A protein and the small-molecule ligand that binds it are described below.
Small molecule (SMILES): C[C@H](CCC(=O)O)[C@H]1CC[C@H]2[C@@H]3[C@H](O)C[C@@H]4C[C@H](O)CC[C@]4(C)[C@H]3C[C@H](O)[C@]12C

Binding-site contacts:
Ligand atom O25 contacts residue PHE1 of chain 1.J at 2.8 Å (h-bond).
Ligand atom C24 contacts residue ARG156 of chain 1.C at 3.0 Å.
Ligand atom C24 contacts residue PHE1 of chain 1.J at 3.9 Å (hydrophobic).
Ligand atom C10 contacts residue PHE164 of chain 1.C at 4.5 Å (hydrophobic).
Ligand atom C15 contacts residue LYS157 of chain 1.C at 4.5 Å.
Ligand atom C19 contacts residue PHE219 of chain 1.C at 3.7 Å (hydrophobic).
Ligand atom O26 contacts residue ARG156 of chain 1.C at 2.6 Å (salt-bridge).
Ligand atom C23 contacts residue LEU160 of chain 1.C at 4.1 Å (hydrophobic).
Ligand atom C4 contacts residue PHE164 of chain 1.C at 4.2 Å (hydrophobic).
Ligand atom C21 contacts residue PHE1 of chain 1.J at 4.3 Å (hydrophobic).
Ligand atom C7 contacts residue GLN161 of chain 1.C at 4.1 Å.
Ligand atom C15 contacts residue LEU160 of chain 1.C at 4.0 Å (hydrophobic).
Ligand atom C18 contacts residue LEU223 of chain 1.C at 3.4 Å (hydrophobic).
Ligand atom O7 contacts residue GLN161 of chain 1.C at 4.4 Å.
Ligand atom C6 contacts residue GLN161 of chain 1.C at 4.2 Å.
Ligand atom C5 contacts residue PHE164 of chain 1.C at 3.7 Å (hydrophobic).
Ligand atom C7 contacts residue LEU160 of chain 1.C at 4.4 Å (hydrophobic).
Ligand atom O25 contacts residue ARG156 of chain 1.C at 2.8 Å (salt-bridge).
Ligand atom C6 contacts residue PHE164 of chain 1.C at 3.8 Å (hydrophobic).
Ligand atom C19 contacts residue PHE164 of chain 1.C at 3.5 Å (hydrophobic).
Ligand atom C23 contacts residue ARG156 of chain 1.C at 3.8 Å.
Ligand atom C16 contacts residue LEU160 of chain 1.C at 4.1 Å (hydrophobic).
Ligand atom C18 contacts residue LEU160 of chain 1.C at 4.3 Å (hydrophobic).

Sequence of chain 1.J:
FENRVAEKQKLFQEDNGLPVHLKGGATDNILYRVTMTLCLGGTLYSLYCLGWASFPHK

Sequence of chain 1.C:
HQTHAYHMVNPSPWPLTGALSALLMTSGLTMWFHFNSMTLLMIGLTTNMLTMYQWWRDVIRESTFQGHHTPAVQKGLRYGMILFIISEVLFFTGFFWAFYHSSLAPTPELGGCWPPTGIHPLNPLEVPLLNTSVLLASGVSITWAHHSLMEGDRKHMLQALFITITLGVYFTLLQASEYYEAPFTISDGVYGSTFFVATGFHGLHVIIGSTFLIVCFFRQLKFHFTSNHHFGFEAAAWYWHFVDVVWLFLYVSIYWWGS